Sequence of chain 1.B:
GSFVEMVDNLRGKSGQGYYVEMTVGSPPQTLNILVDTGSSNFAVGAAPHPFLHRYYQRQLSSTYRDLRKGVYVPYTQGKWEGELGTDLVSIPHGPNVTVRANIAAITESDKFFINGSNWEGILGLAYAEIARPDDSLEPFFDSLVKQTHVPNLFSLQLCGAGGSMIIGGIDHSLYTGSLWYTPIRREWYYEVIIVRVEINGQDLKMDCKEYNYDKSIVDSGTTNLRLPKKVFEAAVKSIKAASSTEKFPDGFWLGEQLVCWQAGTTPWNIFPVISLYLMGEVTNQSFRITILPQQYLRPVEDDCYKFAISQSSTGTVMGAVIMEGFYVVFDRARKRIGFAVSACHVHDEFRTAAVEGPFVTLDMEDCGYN

Binding-site contacts:
Ligand atom C10 contacts residue TYR90 of chain 1.B at 4.3 Å (hydrophobic).
Ligand atom C3 contacts residue TYR90 of chain 1.B at 4.0 Å (hydrophobic).
Ligand atom C1 contacts residue TYR90 of chain 1.B at 3.8 Å (hydrophobic).
Ligand atom N5 contacts residue GLY249 of chain 1.B at 4.2 Å.
Ligand atom C10 contacts residue THR91 of chain 1.B at 4.4 Å.
Ligand atom C8 contacts residue GLN92 of chain 1.B at 4.4 Å.
Ligand atom C6 contacts residue GLY249 of chain 1.B at 4.2 Å.
Ligand atom O11 contacts residue ILE137 of chain 1.B at 4.2 Å.
Ligand atom C6 contacts residue ASP51 of chain 1.B at 3.5 Å.
Ligand atom N7 contacts residue ASP51 of chain 1.B at 2.8 Å (salt-bridge).
Ligand atom C6 contacts residue ASP247 of chain 1.B at 4.2 Å.
Ligand atom N5 contacts residue TYR90 of chain 1.B at 4.4 Å.
Ligand atom C8 contacts residue TYR90 of chain 1.B at 4.2 Å (hydrophobic).
Ligand atom O11 contacts residue TYR90 of chain 1.B at 4.2 Å.
Ligand atom N7 contacts residue THR250 of chain 1.B at 4.5 Å.
Ligand atom O11 contacts residue PHE127 of chain 1.B at 4.3 Å.
Ligand atom N7 contacts residue ASP247 of chain 1.B at 3.3 Å (salt-bridge).
Ligand atom N7 contacts residue GLY249 of chain 1.B at 4.0 Å.
Ligand atom C2 contacts residue TYR90 of chain 1.B at 4.2 Å (hydrophobic).
Ligand atom N7 contacts residue GLY53 of chain 1.B at 4.0 Å.
Ligand atom N4 contacts residue THR250 of chain 1.B at 4.4 Å.
Ligand atom C3 contacts residue ASP51 of chain 1.B at 4.2 Å.
Ligand atom C1 contacts residue GLN92 of chain 1.B at 3.9 Å.
Ligand atom N5 contacts residue ASP51 of chain 1.B at 3.1 Å (salt-bridge).
Ligand atom N4 contacts residue ASP247 of chain 1.B at 4.3 Å.

The small molecule below binds the protein below.
Small molecule (SMILES): CCCc1cc(=O)[nH]c(N)n1